This small molecule binds to this protein.
Small molecule (SMILES): NC[C@H]1O[C@H](O[C@H]2[C@H](O)[C@@H](O[C@H]3O[C@H](CO)[C@@H](O)[C@H](N)[C@H]3O)[C@H](N)C[C@@H]2N)[C@H](O)[C@@H](O)[C@@H]1O

Sequence of chain 1.B:
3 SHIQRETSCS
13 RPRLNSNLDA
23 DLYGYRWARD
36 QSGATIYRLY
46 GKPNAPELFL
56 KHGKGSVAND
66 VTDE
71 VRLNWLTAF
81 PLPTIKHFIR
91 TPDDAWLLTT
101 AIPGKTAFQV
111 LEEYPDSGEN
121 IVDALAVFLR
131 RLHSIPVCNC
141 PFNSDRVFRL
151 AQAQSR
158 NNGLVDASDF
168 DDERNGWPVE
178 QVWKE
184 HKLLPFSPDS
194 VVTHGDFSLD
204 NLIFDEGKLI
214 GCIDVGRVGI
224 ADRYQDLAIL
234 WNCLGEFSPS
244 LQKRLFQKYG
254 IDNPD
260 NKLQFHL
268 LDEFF

Binding-site contacts:
Ligand atom O5 contacts residue ASP166 of chain 1.B at 3.9 Å.
Ligand atom C10 contacts residue ASP166 of chain 1.B at 3.4 Å.
Ligand atom C12 contacts residue ASP269 of chain 1.B at 3.5 Å.
Ligand atom N1 contacts residue PHE272 of chain 1.B at 2.9 Å (h-bond).
Ligand atom N3 contacts residue ASP168 of chain 1.B at 2.8 Å (salt-bridge).
Ligand atom N2 contacts residue PHE272 of chain 1.B at 2.8 Å (h-bond).
Ligand atom C12 contacts residue GLU270 of chain 1.B at 3.5 Å.
Ligand atom C12 contacts residue ASP166 of chain 1.B at 3.8 Å.
Ligand atom C15 contacts residue ASN235 of chain 1.B at 3.6 Å.
Ligand atom N2 contacts residue ASP269 of chain 1.B at 2.9 Å (salt-bridge).
Ligand atom O7 contacts residue ASP199 of chain 1.B at 2.7 Å (salt-bridge).
Ligand atom O10 contacts residue ASP166 of chain 1.B at 3.7 Å.
Ligand atom N4 contacts residue GLU239 of chain 1.B at 3.0 Å (salt-bridge).
Ligand atom O13 contacts residue ASP168 of chain 1.B at 2.9 Å (salt-bridge).
Ligand atom C16 contacts residue GLU239 of chain 1.B at 3.1 Å.
Ligand atom O11 contacts residue ASP166 of chain 1.B at 4.0 Å.
Ligand atom C18 contacts residue CYS236 of chain 1.B at 4.0 Å (hydrophobic).
Ligand atom C15 contacts residue GLU239 of chain 1.B at 3.7 Å.
Ligand atom O13 contacts residue PHE167 of chain 1.B at 3.7 Å.
Ligand atom C7 contacts residue ASP166 of chain 1.B at 3.5 Å.
Ligand atom C6 contacts residue PHE272 of chain 1.B at 3.2 Å (hydrophobic).
Ligand atom C7 contacts residue ASP168 of chain 1.B at 3.8 Å.
Ligand atom C14 contacts residue ASP168 of chain 1.B at 3.7 Å.
Ligand atom C5 contacts residue PHE272 of chain 1.B at 3.6 Å (hydrophobic).
Ligand atom O14 contacts residue CYS236 of chain 1.B at 3.6 Å.
Ligand atom C3 contacts residue ASP199 of chain 1.B at 3.5 Å.
Ligand atom C8 contacts residue ASP166 of chain 1.B at 3.5 Å.
Ligand atom N3 contacts residue ASP166 of chain 1.B at 2.8 Å (salt-bridge).
Ligand atom O11 contacts residue ASP168 of chain 1.B at 3.4 Å (salt-bridge).
Ligand atom C15 contacts residue ASP168 of chain 1.B at 3.6 Å.
Ligand atom O8 contacts residue PHE272 of chain 1.B at 3.7 Å.
Ligand atom C9 contacts residue ASP166 of chain 1.B at 3.7 Å.
Ligand atom O14 contacts residue ASN235 of chain 1.B at 3.0 Å (h-bond).
Ligand atom N3 contacts residue PHE167 of chain 1.B at 3.7 Å.
Ligand atom O14 contacts residue GLU239 of chain 1.B at 2.6 Å (salt-bridge).
Ligand atom C11 contacts residue ASP269 of chain 1.B at 3.3 Å.
Ligand atom O15 contacts residue CYS236 of chain 1.B at 4.0 Å.
Ligand atom O11 contacts residue ASN235 of chain 1.B at 4.0 Å.
Ligand atom N3 contacts residue GLU270 of chain 1.B at 2.7 Å (salt-bridge).
Ligand atom C7 contacts residue GLU270 of chain 1.B at 3.6 Å.